Binding-site contacts:
Ligand atom C8 contacts residue ASP290 of chain 3.A at 4.5 Å.
Ligand atom C5 contacts residue TYR135 of chain 3.A at 4.1 Å (hydrophobic).
Ligand atom C5 contacts residue ASN118 of chain 3.A at 3.7 Å.
Ligand atom O5 contacts residue ASN118 of chain 3.A at 2.4 Å (h-bond).
Ligand atom O7 contacts residue ASN103 of chain 3.A at 4.4 Å.
Ligand atom C8 contacts residue LEU137 of chain 3.A at 4.3 Å (hydrophobic).
Ligand atom O7 contacts residue TYR135 of chain 3.A at 3.3 Å.
Ligand atom C2 contacts residue ASN118 of chain 3.A at 2.5 Å.
Ligand atom N2 contacts residue ASN118 of chain 3.A at 2.9 Å (h-bond).
Ligand atom O6 contacts residue TYR135 of chain 3.A at 4.2 Å.
Ligand atom C8 contacts residue VAL104 of chain 3.A at 3.8 Å (hydrophobic).
Ligand atom C8 contacts residue ASN118 of chain 3.A at 4.3 Å.
Ligand atom C7 contacts residue THR105 of chain 3.A at 3.4 Å.
Ligand atom C7 contacts residue TYR135 of chain 3.A at 4.2 Å (hydrophobic).
Ligand atom O7 contacts residue ASN118 of chain 3.A at 3.0 Å (h-bond).
Ligand atom O6 contacts residue SER120 of chain 3.A at 3.5 Å (h-bond).
Ligand atom C3 contacts residue ASN118 of chain 3.A at 3.8 Å.
Ligand atom N2 contacts residue TYR135 of chain 3.A at 4.3 Å.
Ligand atom O7 contacts residue VAL104 of chain 3.A at 4.3 Å.
Ligand atom O7 contacts residue THR105 of chain 3.A at 2.7 Å (h-bond).
Ligand atom C7 contacts residue ASN118 of chain 3.A at 3.1 Å.
Ligand atom O4 contacts residue TYR135 of chain 3.A at 4.2 Å.
Ligand atom C2 contacts residue TYR135 of chain 3.A at 4.3 Å (hydrophobic).
Ligand atom O5 contacts residue TYR135 of chain 3.A at 4.3 Å.
Ligand atom C4 contacts residue ASN118 of chain 3.A at 4.2 Å.
Ligand atom C8 contacts residue THR105 of chain 3.A at 3.9 Å.
Ligand atom C8 contacts residue TYR135 of chain 3.A at 4.5 Å (hydrophobic).
Ligand atom C1 contacts residue TYR135 of chain 3.A at 3.9 Å (hydrophobic).
Ligand atom C4 contacts residue TYR135 of chain 3.A at 4.5 Å (hydrophobic).
Ligand atom N2 contacts residue THR105 of chain 3.A at 4.3 Å.
Ligand atom C3 contacts residue TYR135 of chain 3.A at 3.9 Å (hydrophobic).
Ligand atom C1 contacts residue ASN118 of chain 3.A at 1.4 Å.

Sequence of chain 3.A:
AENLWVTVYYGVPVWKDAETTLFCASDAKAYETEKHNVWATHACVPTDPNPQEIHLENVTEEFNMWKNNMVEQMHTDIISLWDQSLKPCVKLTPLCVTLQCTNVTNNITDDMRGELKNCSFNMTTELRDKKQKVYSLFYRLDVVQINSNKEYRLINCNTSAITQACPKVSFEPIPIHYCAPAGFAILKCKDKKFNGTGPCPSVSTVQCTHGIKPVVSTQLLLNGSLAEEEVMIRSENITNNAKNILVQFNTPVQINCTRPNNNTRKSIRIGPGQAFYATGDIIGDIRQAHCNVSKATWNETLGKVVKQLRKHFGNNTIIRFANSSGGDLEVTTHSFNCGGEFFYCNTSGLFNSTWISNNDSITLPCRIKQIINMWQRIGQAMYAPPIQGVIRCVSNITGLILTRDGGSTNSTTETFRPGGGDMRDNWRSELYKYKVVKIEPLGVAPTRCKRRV

This protein binds this small molecule.
Small molecule (SMILES): CC(=O)N[C@H]1[C@H](O[C@H]2[C@H](O)[C@@H](NC(C)=O)CO[C@@H]2CO)O[C@H](CO)[C@@H](O[C@@H]2O[C@H](CO[C@H]3O[C@H](CO)[C@@H](O)[C@H](O)[C@@H]3O)[C@@H](O)[C@H](O[C@H]3O[C@H](CO)[C@@H](O)[C@H](O)[C@@H]3O)[C@@H]2O)[C@@H]1O